Sequence of chain 1.A:
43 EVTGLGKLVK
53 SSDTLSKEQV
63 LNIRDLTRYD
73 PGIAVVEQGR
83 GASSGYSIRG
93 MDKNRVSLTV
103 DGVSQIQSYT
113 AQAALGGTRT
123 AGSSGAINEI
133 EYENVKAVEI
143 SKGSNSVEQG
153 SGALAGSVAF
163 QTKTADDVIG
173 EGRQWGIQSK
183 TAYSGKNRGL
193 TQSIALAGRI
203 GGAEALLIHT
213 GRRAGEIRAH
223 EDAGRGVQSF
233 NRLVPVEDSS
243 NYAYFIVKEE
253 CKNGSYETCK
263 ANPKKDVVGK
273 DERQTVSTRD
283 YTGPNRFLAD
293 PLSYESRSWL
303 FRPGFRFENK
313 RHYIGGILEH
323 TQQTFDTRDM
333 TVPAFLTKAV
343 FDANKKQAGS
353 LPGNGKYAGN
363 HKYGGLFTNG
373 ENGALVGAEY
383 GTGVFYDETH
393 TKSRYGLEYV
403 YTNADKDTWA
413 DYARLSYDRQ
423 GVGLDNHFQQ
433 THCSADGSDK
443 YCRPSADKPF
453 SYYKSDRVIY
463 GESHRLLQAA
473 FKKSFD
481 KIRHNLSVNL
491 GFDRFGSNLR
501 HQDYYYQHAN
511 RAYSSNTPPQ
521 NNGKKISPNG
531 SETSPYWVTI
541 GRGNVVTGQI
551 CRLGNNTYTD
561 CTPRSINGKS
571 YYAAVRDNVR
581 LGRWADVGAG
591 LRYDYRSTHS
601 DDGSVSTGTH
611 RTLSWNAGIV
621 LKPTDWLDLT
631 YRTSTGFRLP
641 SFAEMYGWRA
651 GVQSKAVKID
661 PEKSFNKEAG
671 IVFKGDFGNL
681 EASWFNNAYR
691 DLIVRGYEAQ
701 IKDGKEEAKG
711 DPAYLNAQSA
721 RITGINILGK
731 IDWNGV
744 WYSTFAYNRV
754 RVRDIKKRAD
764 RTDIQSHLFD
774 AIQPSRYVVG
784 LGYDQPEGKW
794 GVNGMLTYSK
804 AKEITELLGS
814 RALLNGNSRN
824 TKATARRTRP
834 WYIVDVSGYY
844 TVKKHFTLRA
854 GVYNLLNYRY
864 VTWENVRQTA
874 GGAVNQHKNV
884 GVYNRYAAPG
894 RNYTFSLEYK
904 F

A small-molecule ligand and the protein it binds are described below.
Small molecule (SMILES): CC(=O)N[C@H]1[C@H](O[C@H]2[C@H](O)[C@@H](NC(C)=O)CO[C@@H]2CO)O[C@H](CO)[C@@H](O[C@@H]2O[C@H](CO[C@H]3O[C@H](CO)[C@@H](O[C@@H]4O[C@H](CO)[C@@H](O[C@@H]5O[C@H](CO[C@]6(C(=O)O)C[C@H](O)[C@@H](NC(C)=O)[C@H]([C@H](O)[C@H](O)CO)O6)[C@H](O)[C@H](O)[C@H]5O)[C@H](O)[C@H]4NC(C)=O)[C@H](O)[C@@H]3O)[C@@H](O)[C@H](O[C@H]3O[C@H](CO)[C@@H](O[C@@H]4O[C@H](CO)[C@@H](O)[C@H](O)[C@H]4NC(C)=O)[C@H](O)[C@@H]3O)[C@@H]2O)[C@@H]1O

Binding-site contacts:
Ligand atom C4 contacts residue VAL229 of chain 1.A at 3.4 Å (hydrophobic).
Ligand atom O5 contacts residue ARG275 of chain 1.A at 4.3 Å.
Ligand atom O4 contacts residue ARG275 of chain 1.A at 3.1 Å (salt-bridge).
Ligand atom N5 contacts residue VAL229 of chain 1.A at 2.8 Å (h-bond).
Ligand atom O3 contacts residue ARG275 of chain 1.A at 3.8 Å.
Ligand atom C10 contacts residue PHE289 of chain 1.A at 3.8 Å (hydrophobic).
Ligand atom O4 contacts residue VAL229 of chain 1.A at 3.7 Å.
Ligand atom C6 contacts residue VAL229 of chain 1.A at 4.2 Å (hydrophobic).
Ligand atom O6 contacts residue ASN630 of chain 1.B at 4.2 Å.
Ligand atom O1A contacts residue SER231 of chain 1.A at 2.8 Å (h-bond).
Ligand atom O9 contacts residue ASN287 of chain 1.A at 3.3 Å.
Ligand atom O8 contacts residue GLN230 of chain 1.A at 3.6 Å (h-bond).
Ligand atom O10 contacts residue ARG227 of chain 1.A at 4.2 Å.
Ligand atom C5 contacts residue ASN630 of chain 1.B at 3.6 Å.
Ligand atom O10 contacts residue VAL229 of chain 1.A at 3.7 Å.
Ligand atom C1 contacts residue ASN630 of chain 1.B at 1.4 Å.
Ligand atom O1B contacts residue SER231 of chain 1.A at 3.6 Å (h-bond).
Ligand atom C8 contacts residue GLY119 of chain 1.A at 3.6 Å.
Ligand atom C1 contacts residue GLN230 of chain 1.A at 4.2 Å.
Ligand atom O7 contacts residue ASN287 of chain 1.A at 3.9 Å.
Ligand atom O7 contacts residue ASN630 of chain 1.B at 3.6 Å.
Ligand atom C6 contacts residue ARG642 of chain 1.B at 3.6 Å.
Ligand atom O5 contacts residue ASN630 of chain 1.B at 2.4 Å (h-bond).
Ligand atom C5 contacts residue VAL229 of chain 1.A at 3.6 Å (hydrophobic).
Ligand atom C11 contacts residue PHE289 of chain 1.A at 4.0 Å (hydrophobic).
Ligand atom O3 contacts residue LYS646 of chain 1.B at 3.8 Å.
Ligand atom C6 contacts residue ARG275 of chain 1.A at 4.0 Å.
Ligand atom N2 contacts residue ASN630 of chain 1.B at 3.2 Å (h-bond).
Ligand atom O3 contacts residue ASN287 of chain 1.A at 3.7 Å.
Ligand atom C10 contacts residue VAL229 of chain 1.A at 3.6 Å (hydrophobic).
Ligand atom O1A contacts residue VAL229 of chain 1.A at 4.0 Å.
Ligand atom C2 contacts residue ASN630 of chain 1.B at 2.4 Å.
Ligand atom C3 contacts residue ASN630 of chain 1.B at 3.7 Å.
Ligand atom O6 contacts residue SER629 of chain 1.B at 3.8 Å.
Ligand atom C4 contacts residue ASN630 of chain 1.B at 4.2 Å.
Ligand atom O6 contacts residue LYS646 of chain 1.B at 3.6 Å.
Ligand atom C1 contacts residue SER231 of chain 1.A at 3.9 Å.
Ligand atom O1A contacts residue GLN230 of chain 1.A at 3.1 Å.
Ligand atom O10 contacts residue PHE289 of chain 1.A at 3.5 Å.
Ligand atom C7 contacts residue ASN630 of chain 1.B at 3.7 Å.

Sequence of chain 1.B:
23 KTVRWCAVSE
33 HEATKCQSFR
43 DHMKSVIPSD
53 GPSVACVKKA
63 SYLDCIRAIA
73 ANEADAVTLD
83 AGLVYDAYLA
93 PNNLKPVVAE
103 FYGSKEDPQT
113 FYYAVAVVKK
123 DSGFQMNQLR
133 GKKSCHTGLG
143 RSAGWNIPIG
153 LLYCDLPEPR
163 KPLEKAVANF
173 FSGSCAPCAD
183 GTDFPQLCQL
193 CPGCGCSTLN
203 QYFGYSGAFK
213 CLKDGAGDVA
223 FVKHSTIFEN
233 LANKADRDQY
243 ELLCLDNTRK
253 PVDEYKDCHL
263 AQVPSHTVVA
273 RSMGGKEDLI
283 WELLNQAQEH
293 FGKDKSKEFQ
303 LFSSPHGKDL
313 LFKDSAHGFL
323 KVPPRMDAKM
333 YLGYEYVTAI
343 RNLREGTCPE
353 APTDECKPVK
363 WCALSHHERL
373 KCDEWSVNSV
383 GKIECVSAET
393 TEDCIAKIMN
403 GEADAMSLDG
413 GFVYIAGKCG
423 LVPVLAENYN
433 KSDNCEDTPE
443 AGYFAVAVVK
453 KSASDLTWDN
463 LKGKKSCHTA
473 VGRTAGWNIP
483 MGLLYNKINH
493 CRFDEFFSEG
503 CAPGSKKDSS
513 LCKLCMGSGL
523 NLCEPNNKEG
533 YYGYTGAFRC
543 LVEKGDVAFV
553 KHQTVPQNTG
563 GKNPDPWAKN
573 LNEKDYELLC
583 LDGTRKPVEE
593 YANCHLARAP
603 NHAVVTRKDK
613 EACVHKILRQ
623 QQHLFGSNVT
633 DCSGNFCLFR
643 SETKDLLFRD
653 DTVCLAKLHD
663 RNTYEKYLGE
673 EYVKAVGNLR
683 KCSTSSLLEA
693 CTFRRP